Sequence of chain 1.B:
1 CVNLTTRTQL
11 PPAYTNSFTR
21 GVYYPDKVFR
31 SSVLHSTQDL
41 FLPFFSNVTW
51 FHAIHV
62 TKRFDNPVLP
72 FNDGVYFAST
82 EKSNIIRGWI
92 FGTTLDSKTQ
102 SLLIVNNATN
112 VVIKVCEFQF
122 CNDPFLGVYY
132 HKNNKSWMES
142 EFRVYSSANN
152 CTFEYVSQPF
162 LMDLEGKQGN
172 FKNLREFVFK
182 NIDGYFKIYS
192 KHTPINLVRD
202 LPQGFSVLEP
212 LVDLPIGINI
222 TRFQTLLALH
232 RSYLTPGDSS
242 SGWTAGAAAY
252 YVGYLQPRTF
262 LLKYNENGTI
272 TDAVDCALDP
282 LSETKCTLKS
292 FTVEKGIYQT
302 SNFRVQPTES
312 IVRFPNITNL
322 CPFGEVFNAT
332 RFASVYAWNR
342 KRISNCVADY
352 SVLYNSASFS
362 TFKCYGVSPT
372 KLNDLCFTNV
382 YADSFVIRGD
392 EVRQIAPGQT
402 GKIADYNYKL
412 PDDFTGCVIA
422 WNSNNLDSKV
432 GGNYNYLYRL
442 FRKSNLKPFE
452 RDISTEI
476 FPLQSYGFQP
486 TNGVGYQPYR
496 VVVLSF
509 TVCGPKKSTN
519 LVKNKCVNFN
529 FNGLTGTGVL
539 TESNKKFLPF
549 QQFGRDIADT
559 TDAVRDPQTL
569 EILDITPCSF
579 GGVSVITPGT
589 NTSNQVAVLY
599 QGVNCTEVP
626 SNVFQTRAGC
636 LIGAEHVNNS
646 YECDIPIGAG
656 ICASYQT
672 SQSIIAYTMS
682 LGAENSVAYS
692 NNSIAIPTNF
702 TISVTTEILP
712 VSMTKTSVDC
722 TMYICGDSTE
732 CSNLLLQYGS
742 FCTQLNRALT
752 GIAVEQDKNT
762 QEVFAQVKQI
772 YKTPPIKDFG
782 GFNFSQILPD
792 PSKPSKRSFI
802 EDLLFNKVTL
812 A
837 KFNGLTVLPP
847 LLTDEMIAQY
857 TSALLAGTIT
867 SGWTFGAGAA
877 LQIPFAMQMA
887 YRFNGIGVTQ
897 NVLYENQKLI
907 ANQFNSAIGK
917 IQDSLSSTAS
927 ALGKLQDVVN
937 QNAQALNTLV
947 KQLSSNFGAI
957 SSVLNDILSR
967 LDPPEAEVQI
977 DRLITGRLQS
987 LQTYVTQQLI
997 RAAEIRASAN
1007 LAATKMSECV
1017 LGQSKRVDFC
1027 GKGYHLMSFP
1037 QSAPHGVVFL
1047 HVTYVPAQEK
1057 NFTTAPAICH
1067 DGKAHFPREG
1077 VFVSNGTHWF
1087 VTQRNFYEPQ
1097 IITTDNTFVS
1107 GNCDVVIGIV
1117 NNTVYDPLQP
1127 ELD

This small molecule binds to this protein.
Small molecule (SMILES): CC(=O)N[C@H]1[C@H](O[C@H]2[C@H](O)[C@@H](NC(C)=O)CO[C@@H]2CO)O[C@H](CO)[C@@H](O)[C@@H]1O

Binding-site contacts:
Ligand atom C4 contacts residue ASN784 of chain 1.B at 4.2 Å.
Ligand atom C7 contacts residue ASN784 of chain 1.B at 4.0 Å.
Ligand atom O6 contacts residue ASN784 of chain 1.B at 3.5 Å (h-bond).
Ligand atom O5 contacts residue ASN784 of chain 1.B at 2.5 Å (h-bond).
Ligand atom O5 contacts residue SER786 of chain 1.B at 2.8 Å (h-bond).
Ligand atom C1 contacts residue SER786 of chain 1.B at 3.5 Å.
Ligand atom C6 contacts residue ASN784 of chain 1.B at 3.6 Å.
Ligand atom C1 contacts residue ASN784 of chain 1.B at 1.4 Å.
Ligand atom C3 contacts residue ASN784 of chain 1.B at 3.7 Å.
Ligand atom N2 contacts residue ASN784 of chain 1.B at 2.8 Å (h-bond).
Ligand atom C5 contacts residue ASN784 of chain 1.B at 3.5 Å.
Ligand atom C5 contacts residue SER786 of chain 1.B at 3.8 Å.
Ligand atom C2 contacts residue ASN784 of chain 1.B at 2.4 Å.